Binding-site contacts:
Ligand atom O31 contacts residue GLY38 of chain 1.A at 3.4 Å (h-bond).
Ligand atom N1 contacts residue LEU110 of chain 1.A at 3.7 Å.
Ligand atom C25 contacts residue VAL40 of chain 1.A at 3.8 Å (hydrophobic).
Ligand atom C4 contacts residue ALA53 of chain 1.A at 3.6 Å (hydrophobic).
Ligand atom C10 contacts residue VAL40 of chain 1.A at 3.7 Å (hydrophobic).
Ligand atom C10 contacts residue LEU168 of chain 1.A at 3.9 Å (hydrophobic).
Ligand atom C5 contacts residue ALA53 of chain 1.A at 3.6 Å (hydrophobic).
Ligand atom C5 contacts residue LEU168 of chain 1.A at 3.6 Å (hydrophobic).
Ligand atom N8 contacts residue LEU168 of chain 1.A at 3.8 Å.
Ligand atom C16 contacts residue ILE32 of chain 1.A at 3.8 Å (hydrophobic).
Ligand atom N3 contacts residue LEU110 of chain 1.A at 3.8 Å.
Ligand atom O30 contacts residue LYS55 of chain 1.A at 3.0 Å (salt-bridge).
Ligand atom O31 contacts residue GLN37 of chain 1.A at 2.9 Å (h-bond).
Ligand atom C14 contacts residue GLY33 of chain 1.A at 3.8 Å.
Ligand atom C15 contacts residue ILE32 of chain 1.A at 3.5 Å (hydrophobic).
Ligand atom O30 contacts residue GLY38 of chain 1.A at 3.5 Å (h-bond).
Ligand atom N3 contacts residue MET111 of chain 1.A at 3.0 Å (h-bond).
Ligand atom C26 contacts residue GLY35 of chain 1.A at 3.6 Å.
Ligand atom C22 contacts residue MET111 of chain 1.A at 3.3 Å (hydrophobic).
Ligand atom O31 contacts residue GLY35 of chain 1.A at 3.1 Å.
Ligand atom S28 contacts residue GLN37 of chain 1.A at 3.9 Å.
Ligand atom N3 contacts residue GLU109 of chain 1.A at 3.5 Å (salt-bridge).
Ligand atom C26 contacts residue SER34 of chain 1.A at 3.6 Å.
Ligand atom C2 contacts residue MET111 of chain 1.A at 3.8 Å (hydrophobic).
Ligand atom O31 contacts residue ALA36 of chain 1.A at 3.2 Å (h-bond).
Ligand atom C17 contacts residue MET111 of chain 1.A at 3.6 Å (hydrophobic).
Ligand atom C4 contacts residue GLU109 of chain 1.A at 3.1 Å.
Ligand atom C25 contacts residue SER34 of chain 1.A at 3.7 Å.
Ligand atom C25 contacts residue GLY33 of chain 1.A at 4.0 Å.
Ligand atom O30 contacts residue GLN37 of chain 1.A at 3.5 Å.
Ligand atom C26 contacts residue GLY38 of chain 1.A at 3.5 Å.
Ligand atom C2 contacts residue LEU110 of chain 1.A at 3.9 Å (hydrophobic).
Ligand atom C11 contacts residue VAL40 of chain 1.A at 3.8 Å (hydrophobic).
Ligand atom C29 contacts residue GLN37 of chain 1.A at 3.8 Å.
Ligand atom C13 contacts residue VAL40 of chain 1.A at 3.7 Å (hydrophobic).
Ligand atom O24 contacts residue VAL40 of chain 1.A at 3.7 Å.
Ligand atom N7 contacts residue ILE32 of chain 1.A at 3.9 Å.
Ligand atom N1 contacts residue MET111 of chain 1.A at 2.9 Å (h-bond).
Ligand atom N9 contacts residue LEU168 of chain 1.A at 3.6 Å.
Ligand atom C12 contacts residue VAL40 of chain 1.A at 3.6 Å (hydrophobic).

Sequence of chain 1.A:
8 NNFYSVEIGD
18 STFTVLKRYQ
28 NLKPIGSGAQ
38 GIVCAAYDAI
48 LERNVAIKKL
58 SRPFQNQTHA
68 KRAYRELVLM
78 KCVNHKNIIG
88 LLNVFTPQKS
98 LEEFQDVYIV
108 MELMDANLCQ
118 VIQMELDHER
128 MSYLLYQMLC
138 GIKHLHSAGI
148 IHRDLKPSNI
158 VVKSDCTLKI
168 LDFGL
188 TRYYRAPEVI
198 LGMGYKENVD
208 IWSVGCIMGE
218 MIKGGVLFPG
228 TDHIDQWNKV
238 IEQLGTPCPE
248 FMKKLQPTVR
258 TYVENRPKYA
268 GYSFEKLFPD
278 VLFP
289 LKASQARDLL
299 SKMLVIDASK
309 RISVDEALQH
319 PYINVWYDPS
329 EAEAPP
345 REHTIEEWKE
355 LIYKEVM

This small molecule binds to this protein.
Small molecule (SMILES): CS(=O)(=O)CCCOc1cccc2c1cnn2-c1ccnc(NC2CCC(O)CC2)n1